This small molecule binds to this protein.
Small molecule (SMILES): CC(=O)N[C@@H]1[C@@H](O)[C@H](O)[C@@H](CO)O[C@H]1O

Binding-site contacts:
Ligand atom C3 contacts residue ASN446 of chain 3.A at 3.7 Å.
Ligand atom C6 contacts residue LYS52 of chain 4.A at 3.2 Å.
Ligand atom O7 contacts residue ASN446 of chain 3.A at 4.0 Å.
Ligand atom C5 contacts residue LYS52 of chain 4.A at 3.5 Å.
Ligand atom C7 contacts residue ASN446 of chain 3.A at 3.4 Å.
Ligand atom C2 contacts residue ASN446 of chain 3.A at 2.4 Å.
Ligand atom N2 contacts residue ASN446 of chain 3.A at 2.8 Å (h-bond).
Ligand atom C8 contacts residue ASN446 of chain 3.A at 4.2 Å.
Ligand atom O5 contacts residue LYS52 of chain 4.A at 4.4 Å.
Ligand atom C4 contacts residue ASN446 of chain 3.A at 4.2 Å.
Ligand atom C5 contacts residue ASN446 of chain 3.A at 3.6 Å.
Ligand atom O6 contacts residue LYS52 of chain 4.A at 4.5 Å.
Ligand atom C1 contacts residue THR445 of chain 3.A at 4.1 Å.
Ligand atom O5 contacts residue ASN446 of chain 3.A at 2.4 Å (h-bond).
Ligand atom C1 contacts residue ASN446 of chain 3.A at 1.4 Å.

Sequence of chain 4.A:
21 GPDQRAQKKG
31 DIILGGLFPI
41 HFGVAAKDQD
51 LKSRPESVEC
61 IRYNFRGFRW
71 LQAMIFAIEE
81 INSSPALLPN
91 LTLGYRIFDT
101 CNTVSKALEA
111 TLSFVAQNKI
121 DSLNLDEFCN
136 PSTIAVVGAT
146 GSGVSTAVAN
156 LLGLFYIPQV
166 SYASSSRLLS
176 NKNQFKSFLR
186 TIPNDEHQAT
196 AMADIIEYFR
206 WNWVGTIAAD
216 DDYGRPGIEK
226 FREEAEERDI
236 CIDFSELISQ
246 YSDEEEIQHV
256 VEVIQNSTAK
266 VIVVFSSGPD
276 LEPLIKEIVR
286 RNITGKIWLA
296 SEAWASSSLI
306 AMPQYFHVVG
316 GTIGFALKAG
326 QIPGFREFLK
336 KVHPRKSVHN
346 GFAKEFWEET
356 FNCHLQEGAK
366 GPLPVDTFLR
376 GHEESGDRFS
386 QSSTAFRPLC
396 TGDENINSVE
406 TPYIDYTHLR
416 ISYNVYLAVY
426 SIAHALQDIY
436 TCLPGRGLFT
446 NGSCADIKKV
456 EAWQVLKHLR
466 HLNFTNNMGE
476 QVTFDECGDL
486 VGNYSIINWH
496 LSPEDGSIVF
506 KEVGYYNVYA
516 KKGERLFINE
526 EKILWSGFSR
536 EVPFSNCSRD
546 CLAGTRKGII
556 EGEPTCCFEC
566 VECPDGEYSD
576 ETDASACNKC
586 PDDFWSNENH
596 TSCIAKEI

Sequence of chain 3.A:
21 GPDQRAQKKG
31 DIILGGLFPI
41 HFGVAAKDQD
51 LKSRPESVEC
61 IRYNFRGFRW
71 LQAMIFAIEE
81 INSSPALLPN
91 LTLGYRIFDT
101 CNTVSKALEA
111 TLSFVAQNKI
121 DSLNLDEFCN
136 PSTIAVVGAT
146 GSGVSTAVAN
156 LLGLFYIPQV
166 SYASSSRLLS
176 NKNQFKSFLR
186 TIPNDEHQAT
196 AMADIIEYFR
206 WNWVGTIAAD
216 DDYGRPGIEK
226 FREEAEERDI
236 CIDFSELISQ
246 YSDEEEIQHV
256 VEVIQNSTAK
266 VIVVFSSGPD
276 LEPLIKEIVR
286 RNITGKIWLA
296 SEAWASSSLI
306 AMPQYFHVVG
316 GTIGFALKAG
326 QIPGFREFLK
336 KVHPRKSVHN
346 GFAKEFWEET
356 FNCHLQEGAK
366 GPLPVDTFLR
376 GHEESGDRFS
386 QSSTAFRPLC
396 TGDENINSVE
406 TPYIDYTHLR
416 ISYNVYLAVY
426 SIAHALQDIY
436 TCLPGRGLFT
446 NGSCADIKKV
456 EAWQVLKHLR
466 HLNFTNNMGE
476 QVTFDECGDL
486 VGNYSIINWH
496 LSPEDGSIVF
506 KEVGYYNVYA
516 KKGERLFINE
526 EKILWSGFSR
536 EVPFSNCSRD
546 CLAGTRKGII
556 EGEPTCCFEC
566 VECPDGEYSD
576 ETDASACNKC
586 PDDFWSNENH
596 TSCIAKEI